Binding-site contacts:
Ligand atom C3 contacts residue SER205 of chain 1.B at 2.4 Å.
Ligand atom N2 contacts residue HIS43 of chain 1.B at 3.1 Å (h-bond).
Ligand atom CB2 contacts residue SER205 of chain 1.B at 2.8 Å.
Ligand atom CB contacts residue GLY228 of chain 1.B at 3.4 Å.
Ligand atom NH1 contacts residue GLY228 of chain 1.B at 3.7 Å.
Ligand atom O contacts residue TRP227 of chain 1.B at 3.2 Å.
Ligand atom NH2 contacts residue GLY238 of chain 1.B at 3.6 Å.
Ligand atom CA contacts residue GLY228 of chain 1.B at 3.5 Å.
Ligand atom NH2 contacts residue ALA200 of chain 1.B at 3.1 Å (h-bond).
Ligand atom O2 contacts residue HIS43 of chain 1.B at 3.7 Å.
Ligand atom C1 contacts residue HIS43 of chain 1.B at 3.7 Å.
Ligand atom CZ1 contacts residue ASP199 of chain 1.B at 3.7 Å.
Ligand atom CB1 contacts residue HIS43 of chain 1.B at 3.5 Å.
Ligand atom CA2 contacts residue HIS43 of chain 1.B at 3.5 Å.
Ligand atom NH2 contacts residue ASP199 of chain 1.B at 2.9 Å (salt-bridge).
Ligand atom C3 contacts residue HIS43 of chain 1.B at 1.5 Å.
Ligand atom O1 contacts residue TRP50 of chain 1.B at 3.7 Å.
Ligand atom CA2 contacts residue SER226 of chain 1.B at 3.7 Å.
Ligand atom O2 contacts residue GLY203 of chain 1.B at 3.2 Å (h-bond).
Ligand atom C2 contacts residue SER205 of chain 1.B at 1.4 Å.
Ligand atom C2 contacts residue HIS43 of chain 1.B at 2.5 Å.
Ligand atom NH1 contacts residue GLY230 of chain 1.B at 3.0 Å (h-bond).
Ligand atom O2 contacts residue SER205 of chain 1.B at 2.3 Å (h-bond).
Ligand atom NE contacts residue GLY228 of chain 1.B at 3.5 Å (h-bond).
Ligand atom NH1 contacts residue ASP199 of chain 1.B at 2.8 Å (salt-bridge).
Ligand atom N contacts residue GLY228 of chain 1.B at 2.7 Å (h-bond).
Ligand atom N2 contacts residue SER205 of chain 1.B at 3.0 Å (h-bond).
Ligand atom N2 contacts residue SER226 of chain 1.B at 2.8 Å (h-bond).
Ligand atom NE contacts residue TRP227 of chain 1.B at 3.7 Å.
Ligand atom CZ1 contacts residue ALA200 of chain 1.B at 3.2 Å (hydrophobic).
Ligand atom CG1 contacts residue TYR47 of chain 1.B at 3.7 Å (hydrophobic).
Ligand atom O contacts residue GLY228 of chain 1.B at 3.1 Å (h-bond).
Ligand atom CE1 contacts residue LEU96 of chain 1.B at 3.7 Å (hydrophobic).
Ligand atom CB2 contacts residue SER226 of chain 1.B at 3.7 Å.
Ligand atom NH1 contacts residue ALA200 of chain 1.B at 3.4 Å (h-bond).
Ligand atom C contacts residue GLY228 of chain 1.B at 3.7 Å.
Ligand atom CA1 contacts residue LEU96 of chain 1.B at 3.7 Å (hydrophobic).
Ligand atom CA2 contacts residue SER205 of chain 1.B at 2.5 Å.
Ligand atom CD3 contacts residue TRP227 of chain 1.B at 3.7 Å (hydrophobic).
Ligand atom CZ contacts residue GLU94 of chain 1.B at 3.4 Å.

This small molecule binds to this protein.
Small molecule (SMILES): NC(=[NH2+])NCCC[C@H](NC(=O)[C@@H]1CCCN1C(=O)[C@H](N)Cc1ccccc1)[C@H](O)CCl

Sequence of chain 1.B:
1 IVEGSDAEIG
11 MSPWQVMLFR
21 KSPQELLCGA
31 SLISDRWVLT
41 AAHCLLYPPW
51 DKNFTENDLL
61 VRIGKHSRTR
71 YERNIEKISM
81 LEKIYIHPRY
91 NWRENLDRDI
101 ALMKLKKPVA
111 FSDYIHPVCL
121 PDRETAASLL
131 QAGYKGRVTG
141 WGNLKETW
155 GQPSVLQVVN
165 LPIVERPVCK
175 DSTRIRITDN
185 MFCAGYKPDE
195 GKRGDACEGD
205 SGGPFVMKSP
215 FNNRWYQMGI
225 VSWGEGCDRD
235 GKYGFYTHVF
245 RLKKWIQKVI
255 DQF